The protein below binds the small molecule below.
Small molecule (SMILES): CC(=O)N[C@@H]1[C@@H](O)[C@H](O)[C@@H](CO)O[C@H]1O

Binding-site contacts:
Ligand atom C3 contacts residue ASN154 of chain 55.A at 3.8 Å.
Ligand atom C1 contacts residue ASN154 of chain 55.A at 1.4 Å.
Ligand atom C4 contacts residue HIS104 of chain 55.C at 4.0 Å.
Ligand atom C6 contacts residue HIS104 of chain 55.C at 3.8 Å.
Ligand atom O4 contacts residue HIS104 of chain 55.C at 3.8 Å.
Ligand atom N2 contacts residue ASN154 of chain 55.A at 3.0 Å (h-bond).
Ligand atom C4 contacts residue ASN154 of chain 55.A at 4.2 Å.
Ligand atom O7 contacts residue ASN154 of chain 55.A at 3.2 Å (h-bond).
Ligand atom C2 contacts residue ASN154 of chain 55.A at 2.5 Å.
Ligand atom C5 contacts residue ASN154 of chain 55.A at 3.6 Å.
Ligand atom C3 contacts residue HIS104 of chain 55.C at 3.7 Å.
Ligand atom O5 contacts residue HIS104 of chain 55.C at 3.7 Å.
Ligand atom C2 contacts residue HIS104 of chain 55.C at 4.2 Å.
Ligand atom O6 contacts residue HIS104 of chain 55.C at 3.6 Å.
Ligand atom C5 contacts residue HIS104 of chain 55.C at 3.4 Å.
Ligand atom C1 contacts residue HIS104 of chain 55.C at 3.5 Å.
Ligand atom C7 contacts residue ASN154 of chain 55.A at 3.5 Å.
Ligand atom O5 contacts residue ASN154 of chain 55.A at 2.3 Å (h-bond).

Sequence of chain 55.C:
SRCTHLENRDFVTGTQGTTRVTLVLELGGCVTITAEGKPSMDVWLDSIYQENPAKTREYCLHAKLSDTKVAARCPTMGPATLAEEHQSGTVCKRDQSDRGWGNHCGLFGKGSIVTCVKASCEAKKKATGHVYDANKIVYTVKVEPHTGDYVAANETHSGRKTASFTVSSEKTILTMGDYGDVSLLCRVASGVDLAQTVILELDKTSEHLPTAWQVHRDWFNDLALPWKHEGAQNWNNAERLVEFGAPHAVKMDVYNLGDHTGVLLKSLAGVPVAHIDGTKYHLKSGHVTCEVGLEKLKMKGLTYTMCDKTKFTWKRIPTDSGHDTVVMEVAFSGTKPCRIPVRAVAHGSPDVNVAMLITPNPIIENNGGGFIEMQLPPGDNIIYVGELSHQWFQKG

Sequence of chain 55.A:
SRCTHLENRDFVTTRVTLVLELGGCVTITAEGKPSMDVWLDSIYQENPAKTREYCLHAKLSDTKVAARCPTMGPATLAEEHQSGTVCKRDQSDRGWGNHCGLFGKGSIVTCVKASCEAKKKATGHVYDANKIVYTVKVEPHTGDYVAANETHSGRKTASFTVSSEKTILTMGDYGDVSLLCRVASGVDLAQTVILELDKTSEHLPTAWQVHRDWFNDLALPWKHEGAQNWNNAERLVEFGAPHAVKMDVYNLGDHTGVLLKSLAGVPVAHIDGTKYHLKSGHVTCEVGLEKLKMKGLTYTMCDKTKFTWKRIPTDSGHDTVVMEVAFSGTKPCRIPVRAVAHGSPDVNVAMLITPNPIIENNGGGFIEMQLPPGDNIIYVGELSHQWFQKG